The small molecule below binds the protein below.
Small molecule (SMILES): Nc1ncnc2c1ncn2[C@H]1C[C@H](O)[C@@H](COP(=O)(O)O)O1

Sequence of chain 1.B:
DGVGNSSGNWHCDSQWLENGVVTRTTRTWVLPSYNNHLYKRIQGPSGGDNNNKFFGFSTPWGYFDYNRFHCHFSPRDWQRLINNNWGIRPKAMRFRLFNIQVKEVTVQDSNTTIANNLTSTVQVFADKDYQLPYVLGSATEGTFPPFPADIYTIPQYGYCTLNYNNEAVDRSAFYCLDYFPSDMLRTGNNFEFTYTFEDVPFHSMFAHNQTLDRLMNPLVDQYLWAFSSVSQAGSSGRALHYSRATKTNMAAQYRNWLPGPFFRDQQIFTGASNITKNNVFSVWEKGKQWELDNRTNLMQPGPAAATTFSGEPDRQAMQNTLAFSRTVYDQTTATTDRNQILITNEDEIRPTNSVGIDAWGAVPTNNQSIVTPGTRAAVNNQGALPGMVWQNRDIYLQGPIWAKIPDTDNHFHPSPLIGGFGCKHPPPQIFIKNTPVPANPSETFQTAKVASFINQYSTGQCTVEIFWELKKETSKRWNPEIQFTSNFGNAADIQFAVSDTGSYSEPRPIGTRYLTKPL

Binding-site contacts:
Ligand atom C8 contacts residue ASP425 of chain 1.B at 4.1 Å.
Ligand atom N1 contacts residue PRO430 of chain 1.L at 3.5 Å (h-bond).
Ligand atom N6 contacts residue PRO430 of chain 1.L at 4.1 Å.
Ligand atom C2 contacts residue PRO217 of chain 1.L at 3.8 Å (hydrophobic).
Ligand atom O4' contacts residue ASN426 of chain 1.B at 4.0 Å.
Ligand atom C2 contacts residue GLY438 of chain 1.L at 3.9 Å.
Ligand atom N6 contacts residue GLY438 of chain 1.L at 4.2 Å.
Ligand atom P contacts residue ASP425 of chain 1.B at 3.7 Å.
Ligand atom C5' contacts residue HIS429 of chain 1.L at 3.1 Å.
Ligand atom C3' contacts residue HIS429 of chain 1.L at 3.7 Å.
Ligand atom N1 contacts residue PRO217 of chain 1.L at 4.1 Å.
Ligand atom C6 contacts residue PRO217 of chain 1.L at 4.0 Å (hydrophobic).
Ligand atom N7 contacts residue ASN408 of chain 1.L at 3.5 Å (h-bond).
Ligand atom C6 contacts residue SER431 of chain 1.L at 3.8 Å.
Ligand atom N9 contacts residue PRO217 of chain 1.L at 4.2 Å.
Ligand atom N7 contacts residue SER431 of chain 1.L at 3.8 Å.
Ligand atom C5 contacts residue SER431 of chain 1.L at 4.0 Å.
Ligand atom N3 contacts residue PRO430 of chain 1.L at 4.1 Å.
Ligand atom O2P contacts residue ASP425 of chain 1.B at 3.2 Å (salt-bridge).
Ligand atom C4 contacts residue PRO217 of chain 1.L at 3.8 Å (hydrophobic).
Ligand atom N6 contacts residue GLY436 of chain 1.L at 3.8 Å.
Ligand atom C2' contacts residue HIS429 of chain 1.L at 3.7 Å.
Ligand atom N1 contacts residue GLY438 of chain 1.L at 3.7 Å.
Ligand atom N6 contacts residue ASN408 of chain 1.L at 3.9 Å.
Ligand atom C5 contacts residue PRO217 of chain 1.L at 3.8 Å (hydrophobic).
Ligand atom C6 contacts residue PRO430 of chain 1.L at 3.7 Å (hydrophobic).
Ligand atom N3 contacts residue PRO217 of chain 1.L at 3.9 Å.
Ligand atom N6 contacts residue PRO432 of chain 1.L at 4.0 Å.
Ligand atom C4' contacts residue HIS429 of chain 1.L at 3.9 Å.
Ligand atom C8 contacts residue ASN426 of chain 1.B at 3.0 Å.
Ligand atom C2' contacts residue PRO430 of chain 1.L at 3.5 Å (hydrophobic).
Ligand atom O2P contacts residue ASN426 of chain 1.B at 3.3 Å.
Ligand atom N9 contacts residue ASN426 of chain 1.B at 4.1 Å.
Ligand atom N7 contacts residue ASN426 of chain 1.B at 3.5 Å (h-bond).
Ligand atom C5' contacts residue HIS427 of chain 1.B at 4.0 Å.
Ligand atom O4' contacts residue HIS429 of chain 1.L at 4.0 Å.
Ligand atom O2P contacts residue HIS427 of chain 1.B at 3.1 Å.
Ligand atom N6 contacts residue SER431 of chain 1.L at 3.3 Å.
Ligand atom C2 contacts residue PRO430 of chain 1.L at 3.8 Å (hydrophobic).
Ligand atom O5' contacts residue HIS429 of chain 1.L at 4.2 Å.

Sequence of chain 1.L:
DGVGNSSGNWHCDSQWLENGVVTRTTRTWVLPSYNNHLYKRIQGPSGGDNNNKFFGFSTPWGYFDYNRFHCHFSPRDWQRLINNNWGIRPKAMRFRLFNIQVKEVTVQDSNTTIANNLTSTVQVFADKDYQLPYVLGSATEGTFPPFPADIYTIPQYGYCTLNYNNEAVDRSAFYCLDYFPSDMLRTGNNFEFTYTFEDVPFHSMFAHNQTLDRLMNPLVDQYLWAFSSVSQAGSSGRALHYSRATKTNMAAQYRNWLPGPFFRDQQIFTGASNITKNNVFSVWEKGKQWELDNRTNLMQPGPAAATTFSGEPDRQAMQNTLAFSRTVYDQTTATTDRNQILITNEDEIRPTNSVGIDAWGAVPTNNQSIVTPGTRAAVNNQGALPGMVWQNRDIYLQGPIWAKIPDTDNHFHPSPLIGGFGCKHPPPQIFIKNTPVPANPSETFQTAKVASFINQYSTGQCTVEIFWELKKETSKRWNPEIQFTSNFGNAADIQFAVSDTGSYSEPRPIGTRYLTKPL